Sequence of chain 1.J:
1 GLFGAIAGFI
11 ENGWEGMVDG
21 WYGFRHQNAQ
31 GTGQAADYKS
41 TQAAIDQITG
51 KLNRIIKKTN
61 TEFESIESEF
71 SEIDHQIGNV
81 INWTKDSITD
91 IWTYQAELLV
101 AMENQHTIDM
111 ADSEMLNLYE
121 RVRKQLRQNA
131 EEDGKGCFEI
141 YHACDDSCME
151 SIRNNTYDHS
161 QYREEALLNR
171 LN

The small molecule below binds the protein below.
Small molecule (SMILES): CC(=O)N[C@H]1[C@H](O[C@H]2[C@H](O)[C@@H](NC(C)=O)CO[C@@H]2CO)O[C@H](CO)[C@@H](O)[C@@H]1O

Sequence of chain 1.G:
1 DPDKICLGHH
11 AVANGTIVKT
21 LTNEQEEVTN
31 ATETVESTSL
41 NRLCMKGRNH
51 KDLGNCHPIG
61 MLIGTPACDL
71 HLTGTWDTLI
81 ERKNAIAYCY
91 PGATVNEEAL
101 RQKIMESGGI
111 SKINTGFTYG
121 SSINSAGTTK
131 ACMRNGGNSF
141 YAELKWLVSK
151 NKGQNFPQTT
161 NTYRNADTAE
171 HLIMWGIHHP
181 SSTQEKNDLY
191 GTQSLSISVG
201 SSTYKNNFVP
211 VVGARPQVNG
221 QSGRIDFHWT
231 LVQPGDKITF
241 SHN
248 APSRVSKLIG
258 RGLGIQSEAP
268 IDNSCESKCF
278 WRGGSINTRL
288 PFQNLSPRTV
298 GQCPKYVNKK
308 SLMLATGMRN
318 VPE

Sequence of chain 1.I:
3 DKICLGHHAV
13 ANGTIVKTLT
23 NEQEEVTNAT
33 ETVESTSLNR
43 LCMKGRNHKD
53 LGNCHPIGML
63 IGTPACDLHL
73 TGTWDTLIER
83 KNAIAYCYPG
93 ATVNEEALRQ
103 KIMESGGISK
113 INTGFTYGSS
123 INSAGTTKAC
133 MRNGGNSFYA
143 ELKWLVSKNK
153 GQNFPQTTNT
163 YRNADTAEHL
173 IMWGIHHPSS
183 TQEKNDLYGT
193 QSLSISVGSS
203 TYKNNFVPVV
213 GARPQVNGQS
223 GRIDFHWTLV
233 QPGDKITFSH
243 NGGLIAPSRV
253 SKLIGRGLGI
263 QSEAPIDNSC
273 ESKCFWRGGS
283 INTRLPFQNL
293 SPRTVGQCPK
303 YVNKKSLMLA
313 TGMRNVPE

Binding-site contacts:
Ligand atom O5 contacts residue ASN82 of chain 1.J at 2.3 Å (h-bond).
Ligand atom O3 contacts residue GLU72 of chain 1.J at 4.5 Å.
Ligand atom O7 contacts residue HIS75 of chain 1.J at 4.3 Å.
Ligand atom C8 contacts residue HIS75 of chain 1.J at 3.6 Å.
Ligand atom C8 contacts residue ASN79 of chain 1.J at 4.0 Å.
Ligand atom C2 contacts residue CA1 of chain 1.EA at 4.3 Å.
Ligand atom C1 contacts residue ASN82 of chain 1.J at 1.5 Å.
Ligand atom C7 contacts residue GLY78 of chain 1.J at 4.2 Å.
Ligand atom N2 contacts residue CA1 of chain 1.EA at 4.3 Å.
Ligand atom C5 contacts residue ARG295 of chain 1.I at 3.9 Å.
Ligand atom N2 contacts residue GLY78 of chain 1.J at 4.4 Å.
Ligand atom O7 contacts residue ASN82 of chain 1.J at 3.6 Å.
Ligand atom C1 contacts residue ARG295 of chain 1.I at 4.2 Å.
Ligand atom O5 contacts residue ARG295 of chain 1.I at 4.2 Å.
Ligand atom C7 contacts residue ASN79 of chain 1.J at 4.1 Å.
Ligand atom C7 contacts residue HIS75 of chain 1.J at 4.4 Å.
Ligand atom N2 contacts residue ASN82 of chain 1.J at 3.1 Å (h-bond).
Ligand atom C6 contacts residue ARG295 of chain 1.I at 4.5 Å.
Ligand atom C4 contacts residue ASN82 of chain 1.J at 4.2 Å.
Ligand atom O7 contacts residue CA1 of chain 1.EA at 2.3 Å.
Ligand atom C5 contacts residue ASN82 of chain 1.J at 3.6 Å.
Ligand atom C6 contacts residue ARG258 of chain 1.G at 4.2 Å.
Ligand atom O7 contacts residue ASN79 of chain 1.J at 3.3 Å (h-bond).
Ligand atom C7 contacts residue ASN82 of chain 1.J at 3.6 Å.
Ligand atom C2 contacts residue ASN82 of chain 1.J at 2.5 Å.
Ligand atom C7 contacts residue CA1 of chain 1.EA at 3.5 Å.
Ligand atom C8 contacts residue GLY78 of chain 1.J at 3.9 Å.
Ligand atom O7 contacts residue GLU106 of chain 1.G at 3.7 Å.
Ligand atom C3 contacts residue ASN82 of chain 1.J at 3.8 Å.